Sequence of chain 33.E:
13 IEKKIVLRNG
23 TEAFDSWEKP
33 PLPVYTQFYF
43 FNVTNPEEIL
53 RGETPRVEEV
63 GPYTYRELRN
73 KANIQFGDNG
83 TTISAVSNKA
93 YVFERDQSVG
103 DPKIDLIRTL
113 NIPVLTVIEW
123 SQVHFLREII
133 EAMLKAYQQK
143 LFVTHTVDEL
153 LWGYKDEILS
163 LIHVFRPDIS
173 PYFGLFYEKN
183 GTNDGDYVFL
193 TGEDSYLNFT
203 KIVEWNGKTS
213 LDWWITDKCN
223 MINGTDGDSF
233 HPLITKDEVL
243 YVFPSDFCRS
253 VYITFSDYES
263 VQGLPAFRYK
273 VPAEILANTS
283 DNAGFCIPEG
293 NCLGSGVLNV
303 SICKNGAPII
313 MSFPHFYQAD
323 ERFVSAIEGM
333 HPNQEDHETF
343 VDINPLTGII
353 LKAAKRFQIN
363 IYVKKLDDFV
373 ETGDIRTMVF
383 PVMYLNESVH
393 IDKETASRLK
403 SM

Binding-site contacts:
Ligand atom O6 contacts residue ASN21 of chain 33.E at 4.3 Å.
Ligand atom O7 contacts residue ASN21 of chain 33.E at 4.0 Å.
Ligand atom C3 contacts residue ASN21 of chain 33.E at 3.7 Å.
Ligand atom C6 contacts residue ASN21 of chain 33.E at 3.3 Å.
Ligand atom O5 contacts residue ASN21 of chain 33.E at 2.5 Å (h-bond).
Ligand atom C1 contacts residue ASN21 of chain 33.E at 1.4 Å.
Ligand atom N2 contacts residue ASN21 of chain 33.E at 3.3 Å (h-bond).
Ligand atom C7 contacts residue ASN21 of chain 33.E at 4.0 Å.
Ligand atom C2 contacts residue ASN21 of chain 33.E at 2.5 Å.
Ligand atom C5 contacts residue ASN21 of chain 33.E at 3.3 Å.
Ligand atom C4 contacts residue ASN21 of chain 33.E at 3.8 Å.

A protein and the small-molecule ligand that binds it are described below.
Small molecule (SMILES): CC(=O)N[C@@H]1[C@@H](O)[C@H](O)[C@@H](CO)O[C@H]1O